Binding-site contacts:
Ligand atom C1 contacts residue TYR72 of chain 1.B at 3.7 Å (hydrophobic).
Ligand atom C5 contacts residue ASN93 of chain 1.B at 4.0 Å.
Ligand atom O1B contacts residue ARG77 of chain 1.B at 2.7 Å (salt-bridge).
Ligand atom C5 contacts residue ARG77 of chain 1.B at 4.2 Å.
Ligand atom C9 contacts residue ARG77 of chain 1.B at 3.5 Å.
Ligand atom C3 contacts residue ARG77 of chain 1.B at 4.0 Å.
Ligand atom C3 contacts residue VAL296 of chain 1.B at 3.5 Å (hydrophobic).
Ligand atom C2 contacts residue GLY78 of chain 1.B at 3.9 Å.
Ligand atom C4 contacts residue TYR72 of chain 1.B at 3.9 Å (hydrophobic).
Ligand atom C3 contacts residue GLY78 of chain 1.B at 3.8 Å.
Ligand atom O1A contacts residue ARG77 of chain 1.B at 3.2 Å (salt-bridge).
Ligand atom O1B contacts residue TYR72 of chain 1.B at 3.8 Å.
Ligand atom C5 contacts residue TYR72 of chain 1.B at 3.7 Å (hydrophobic).
Ligand atom O1A contacts residue TYR72 of chain 1.B at 3.0 Å.
Ligand atom C11 contacts residue ASP85 of chain 1.C at 3.7 Å.
Ligand atom O3 contacts residue VAL296 of chain 1.B at 3.9 Å.
Ligand atom C4 contacts residue GLY78 of chain 1.B at 3.3 Å.
Ligand atom C6 contacts residue TYR72 of chain 1.B at 3.9 Å (hydrophobic).
Ligand atom O1A contacts residue GLY78 of chain 1.B at 3.9 Å.
Ligand atom N5 contacts residue TYR72 of chain 1.B at 2.8 Å (h-bond).
Ligand atom O3 contacts residue ARG77 of chain 1.B at 4.1 Å.
Ligand atom O4 contacts residue THR291 of chain 1.B at 3.3 Å.
Ligand atom C4 contacts residue ARG77 of chain 1.B at 3.8 Å.
Ligand atom C6 contacts residue ASN93 of chain 1.B at 3.2 Å.
Ligand atom O4 contacts residue VAL296 of chain 1.B at 4.2 Å.
Ligand atom C3 contacts residue HIS298 of chain 1.B at 3.5 Å.
Ligand atom C4 contacts residue HIS298 of chain 1.B at 3.5 Å.
Ligand atom O4 contacts residue ILE79 of chain 1.B at 3.8 Å.
Ligand atom C2 contacts residue VAL296 of chain 1.B at 4.3 Å (hydrophobic).
Ligand atom C1 contacts residue GLY78 of chain 1.B at 4.1 Å.
Ligand atom O3 contacts residue GLY78 of chain 1.B at 3.0 Å.
Ligand atom C3 contacts residue GLY78 of chain 1.B at 3.8 Å.
Ligand atom O4 contacts residue ASN80 of chain 1.B at 4.3 Å.
Ligand atom O4 contacts residue GLY78 of chain 1.B at 3.1 Å.
Ligand atom C1 contacts residue ARG77 of chain 1.B at 3.3 Å.
Ligand atom O4 contacts residue HIS298 of chain 1.B at 3.1 Å (h-bond).
Ligand atom O6 contacts residue ASN93 of chain 1.B at 3.5 Å (h-bond).
Ligand atom C11 contacts residue TYR72 of chain 1.B at 3.5 Å (hydrophobic).
Ligand atom C10 contacts residue TYR72 of chain 1.B at 3.6 Å (hydrophobic).
Ligand atom O3 contacts residue ASN80 of chain 1.B at 3.9 Å.

Sequence of chain 1.C:
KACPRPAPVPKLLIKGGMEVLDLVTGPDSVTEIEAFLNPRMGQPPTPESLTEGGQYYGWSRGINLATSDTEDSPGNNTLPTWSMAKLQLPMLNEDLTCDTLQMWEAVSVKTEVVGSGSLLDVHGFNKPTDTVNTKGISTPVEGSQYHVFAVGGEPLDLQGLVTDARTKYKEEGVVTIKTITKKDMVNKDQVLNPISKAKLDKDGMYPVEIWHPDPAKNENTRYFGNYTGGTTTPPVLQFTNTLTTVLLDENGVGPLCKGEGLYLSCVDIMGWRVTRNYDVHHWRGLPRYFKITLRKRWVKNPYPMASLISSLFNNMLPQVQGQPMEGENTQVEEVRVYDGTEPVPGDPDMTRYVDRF

Sequence of chain 1.B:
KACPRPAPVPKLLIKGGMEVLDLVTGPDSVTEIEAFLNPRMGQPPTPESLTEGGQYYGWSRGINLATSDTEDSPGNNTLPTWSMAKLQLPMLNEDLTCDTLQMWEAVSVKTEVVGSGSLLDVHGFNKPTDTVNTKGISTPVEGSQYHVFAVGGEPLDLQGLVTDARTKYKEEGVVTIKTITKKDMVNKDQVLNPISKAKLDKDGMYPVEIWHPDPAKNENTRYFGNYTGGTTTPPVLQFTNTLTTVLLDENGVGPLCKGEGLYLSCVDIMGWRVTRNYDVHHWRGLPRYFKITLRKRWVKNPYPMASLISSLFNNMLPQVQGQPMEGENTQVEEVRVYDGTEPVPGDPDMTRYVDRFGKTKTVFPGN

This protein binds this small molecule.
Small molecule (SMILES): CC(=O)N[C@H]1[C@H]([C@H](O)[C@H](O)CO)O[C@@](O[C@H]2[C@@H](O)[C@@H](CO)O[C@@H](O[C@H]3[C@H](O)[C@@H](O)[C@H](O)O[C@@H]3CO)[C@@H]2O)(C(=O)O)C[C@@H]1O